Binding-site contacts:
Ligand atom O4 contacts residue GLN34 of chain 1.B at 2.9 Å (h-bond).
Ligand atom O2 contacts residue GLU181 of chain 1.B at 2.6 Å (salt-bridge).
Ligand atom C3 contacts residue GLU181 of chain 1.B at 3.5 Å.
Ligand atom O4 contacts residue TRP446 of chain 1.B at 3.8 Å.
Ligand atom C6 contacts residue GLU445 of chain 1.B at 3.5 Å.
Ligand atom C3 contacts residue HIS135 of chain 1.B at 3.8 Å.
Ligand atom O3 contacts residue TYR320 of chain 1.B at 3.2 Å.
Ligand atom C3 contacts residue TYR320 of chain 1.B at 3.8 Å (hydrophobic).
Ligand atom C1 contacts residue GLU181 of chain 1.B at 3.5 Å.
Ligand atom O3 contacts residue TRP363 of chain 1.B at 3.8 Å.
Ligand atom O2 contacts residue ASN180 of chain 1.B at 3.0 Å (h-bond).
Ligand atom C4 contacts residue TRP438 of chain 1.B at 3.8 Å (hydrophobic).
Ligand atom C6 contacts residue LEU188 of chain 1.B at 3.8 Å (hydrophobic).
Ligand atom O6 contacts residue LEU188 of chain 1.B at 3.6 Å.
Ligand atom O3 contacts residue HIS135 of chain 1.B at 2.9 Å (h-bond).
Ligand atom O3 contacts residue TRP446 of chain 1.B at 2.8 Å (h-bond).
Ligand atom O6 contacts residue ALA192 of chain 1.B at 3.6 Å.
Ligand atom O4 contacts residue ILE184 of chain 1.B at 3.5 Å.
Ligand atom O2 contacts residue LEU188 of chain 1.B at 3.8 Å.
Ligand atom O2 contacts residue ASN250 of chain 1.B at 3.3 Å (h-bond).
Ligand atom C2 contacts residue GLU181 of chain 1.B at 3.1 Å.
Ligand atom O6 contacts residue GLU445 of chain 1.B at 2.7 Å (salt-bridge).
Ligand atom O4 contacts residue TRP438 of chain 1.B at 3.0 Å.
Ligand atom C6 contacts residue PHE454 of chain 1.B at 3.5 Å (hydrophobic).
Ligand atom C6 contacts residue LEU187 of chain 1.B at 3.8 Å (hydrophobic).
Ligand atom C4 contacts residue GLU181 of chain 1.B at 3.5 Å.
Ligand atom C6 contacts residue ASN250 of chain 1.B at 3.8 Å.
Ligand atom O2 contacts residue HIS135 of chain 1.B at 3.4 Å (h-bond).
Ligand atom C5 contacts residue TRP438 of chain 1.B at 3.5 Å (hydrophobic).
Ligand atom C1 contacts residue TYR320 of chain 1.B at 3.6 Å (hydrophobic).
Ligand atom C5 contacts residue TYR320 of chain 1.B at 3.5 Å (hydrophobic).
Ligand atom O2 contacts residue ASN318 of chain 1.B at 3.5 Å (h-bond).
Ligand atom C4 contacts residue GLU445 of chain 1.B at 3.6 Å.
Ligand atom O6 contacts residue TRP363 of chain 1.B at 3.5 Å.
Ligand atom O4 contacts residue GLU445 of chain 1.B at 2.5 Å (salt-bridge).
Ligand atom O3 contacts residue GLN34 of chain 1.B at 2.7 Å (h-bond).
Ligand atom O5 contacts residue TYR320 of chain 1.B at 2.6 Å (h-bond).
Ligand atom C6 contacts residue TYR136 of chain 1.B at 3.6 Å (hydrophobic).
Ligand atom C3 contacts residue GLN34 of chain 1.B at 3.8 Å.
Ligand atom O3 contacts residue GLU181 of chain 1.B at 2.4 Å (salt-bridge).

Sequence of chain 1.B:
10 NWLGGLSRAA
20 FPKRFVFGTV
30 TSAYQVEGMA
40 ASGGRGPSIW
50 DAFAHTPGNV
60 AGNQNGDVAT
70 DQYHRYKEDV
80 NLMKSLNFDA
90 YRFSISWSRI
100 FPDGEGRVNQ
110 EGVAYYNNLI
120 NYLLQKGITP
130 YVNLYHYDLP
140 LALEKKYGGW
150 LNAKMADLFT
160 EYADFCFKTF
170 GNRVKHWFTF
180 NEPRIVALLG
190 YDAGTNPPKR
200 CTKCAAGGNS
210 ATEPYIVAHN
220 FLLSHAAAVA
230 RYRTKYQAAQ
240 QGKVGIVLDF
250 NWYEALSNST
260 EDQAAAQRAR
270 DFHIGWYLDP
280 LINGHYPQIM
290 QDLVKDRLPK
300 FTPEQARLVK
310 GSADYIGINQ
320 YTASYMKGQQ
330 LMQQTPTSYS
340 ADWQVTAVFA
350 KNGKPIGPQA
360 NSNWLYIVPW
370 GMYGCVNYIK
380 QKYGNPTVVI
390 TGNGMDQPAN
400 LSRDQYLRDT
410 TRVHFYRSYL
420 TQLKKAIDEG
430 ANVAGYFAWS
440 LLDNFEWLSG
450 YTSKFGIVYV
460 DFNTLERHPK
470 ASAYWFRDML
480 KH

The protein below binds the small molecule below.
Small molecule (SMILES): OC[C@H]1O[C@@H](O[C@H]2[C@H](O)[C@@H](O)[C@H](O[C@H]3[C@H](O)[C@@H](O)[C@H](O[C@H]4[C@H](O)[C@@H](O)[C@H](O)O[C@@H]4CO)O[C@@H]3CO)O[C@@H]2CO)[C@H](O)[C@@H](O)[C@@H]1O